Sequence of chain 6.B:
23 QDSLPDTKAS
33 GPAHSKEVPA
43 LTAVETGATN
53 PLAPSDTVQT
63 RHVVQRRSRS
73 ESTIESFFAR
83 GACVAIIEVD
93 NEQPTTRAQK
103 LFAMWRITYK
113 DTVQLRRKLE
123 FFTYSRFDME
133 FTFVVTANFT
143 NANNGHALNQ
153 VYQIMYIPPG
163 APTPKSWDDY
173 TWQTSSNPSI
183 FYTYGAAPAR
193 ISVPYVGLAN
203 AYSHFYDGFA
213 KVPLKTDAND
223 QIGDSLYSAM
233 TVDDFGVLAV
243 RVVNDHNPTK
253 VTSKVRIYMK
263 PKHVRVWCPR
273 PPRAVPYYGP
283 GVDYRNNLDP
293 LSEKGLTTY

Sequence of chain 6.D:
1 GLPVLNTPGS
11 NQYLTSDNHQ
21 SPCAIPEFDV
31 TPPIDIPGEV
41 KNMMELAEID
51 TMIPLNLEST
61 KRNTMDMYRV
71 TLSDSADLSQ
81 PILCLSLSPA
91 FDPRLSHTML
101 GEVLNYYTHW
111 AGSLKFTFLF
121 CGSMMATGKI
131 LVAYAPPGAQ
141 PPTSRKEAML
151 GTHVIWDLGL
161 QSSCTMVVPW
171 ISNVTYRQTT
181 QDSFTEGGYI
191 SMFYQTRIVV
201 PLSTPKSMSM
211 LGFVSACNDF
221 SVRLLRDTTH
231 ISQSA

The small molecule below binds the protein below.
Small molecule (SMILES): Cc1cc(CCCCCCCOc2ccc(C3=NCCO3)cc2)on1

Binding-site contacts:
Ligand atom C4A contacts residue ILE182 of chain 6.B at 3.9 Å (hydrophobic).
Ligand atom C4B contacts residue ILE193 of chain 6.B at 3.8 Å (hydrophobic).
Ligand atom C2B contacts residue VAL195 of chain 6.B at 3.9 Å (hydrophobic).
Ligand atom C6C contacts residue VAL198 of chain 6.B at 3.9 Å (hydrophobic).
Ligand atom N2 contacts residue TYR111 of chain 6.B at 3.1 Å.
Ligand atom C6C contacts residue PHE237 of chain 6.B at 3.9 Å (hydrophobic).
Ligand atom C5B contacts residue ILE193 of chain 6.B at 3.9 Å (hydrophobic).
Ligand atom C4A contacts residue PRO180 of chain 6.B at 3.3 Å (hydrophobic).
Ligand atom N2 contacts residue TYR204 of chain 6.B at 3.8 Å.
Ligand atom C2C contacts residue PHE237 of chain 6.B at 3.8 Å (hydrophobic).
Ligand atom O1 contacts residue TYR204 of chain 6.B at 3.6 Å.
Ligand atom C3 contacts residue TYR111 of chain 6.B at 3.2 Å (hydrophobic).
Ligand atom N3A contacts residue TYR158 of chain 6.B at 3.7 Å.
Ligand atom O1 contacts residue PHE129 of chain 6.B at 3.8 Å.
Ligand atom C4C contacts residue PHE237 of chain 6.B at 3.6 Å (hydrophobic).
Ligand atom C2A contacts residue ILE193 of chain 6.B at 3.9 Å (hydrophobic).
Ligand atom C2B contacts residue TYR158 of chain 6.B at 3.5 Å (hydrophobic).
Ligand atom C7C contacts residue TYR158 of chain 6.B at 3.8 Å (hydrophobic).
Ligand atom C5B contacts residue LEU240 of chain 6.B at 3.5 Å (hydrophobic).
Ligand atom C5A contacts residue ILE182 of chain 6.B at 3.5 Å (hydrophobic).
Ligand atom C5C contacts residue VAL195 of chain 6.B at 3.8 Å (hydrophobic).
Ligand atom N3A contacts residue PRO180 of chain 6.B at 3.7 Å.
Ligand atom C4A contacts residue SER181 of chain 6.B at 3.8 Å.
Ligand atom C31 contacts residue TYR111 of chain 6.B at 3.7 Å (hydrophobic).
Ligand atom C4 contacts residue TYR111 of chain 6.B at 3.6 Å (hydrophobic).
Ligand atom N3A contacts residue ALA24 of chain 6.D at 3.9 Å.
Ligand atom C31 contacts residue PHE237 of chain 6.B at 3.8 Å (hydrophobic).
Ligand atom C4 contacts residue PHE237 of chain 6.B at 3.1 Å (hydrophobic).
Ligand atom O1B contacts residue PHE133 of chain 6.B at 3.9 Å.
Ligand atom O1B contacts residue ILE109 of chain 6.B at 3.8 Å.
Ligand atom C4C contacts residue VAL198 of chain 6.B at 3.8 Å (hydrophobic).
Ligand atom C2A contacts residue TYR158 of chain 6.B at 3.9 Å (hydrophobic).
Ligand atom C5 contacts residue TYR111 of chain 6.B at 3.8 Å (hydrophobic).
Ligand atom C3B contacts residue TYR158 of chain 6.B at 3.4 Å (hydrophobic).
Ligand atom O1 contacts residue TYR111 of chain 6.B at 3.5 Å.
Ligand atom C3 contacts residue PHE237 of chain 6.B at 3.7 Å (hydrophobic).
Ligand atom C4B contacts residue TYR158 of chain 6.B at 3.8 Å (hydrophobic).
Ligand atom O1A contacts residue PHE135 of chain 6.B at 3.8 Å.
Ligand atom C5A contacts residue ILE156 of chain 6.B at 3.2 Å (hydrophobic).
Ligand atom C6B contacts residue PHE133 of chain 6.B at 3.5 Å (hydrophobic).